The small molecule below binds the protein below.
Small molecule (SMILES): COC(=O)[C@@H](N)Cc1ccc(F)cc1

Sequence of chain 1.A:
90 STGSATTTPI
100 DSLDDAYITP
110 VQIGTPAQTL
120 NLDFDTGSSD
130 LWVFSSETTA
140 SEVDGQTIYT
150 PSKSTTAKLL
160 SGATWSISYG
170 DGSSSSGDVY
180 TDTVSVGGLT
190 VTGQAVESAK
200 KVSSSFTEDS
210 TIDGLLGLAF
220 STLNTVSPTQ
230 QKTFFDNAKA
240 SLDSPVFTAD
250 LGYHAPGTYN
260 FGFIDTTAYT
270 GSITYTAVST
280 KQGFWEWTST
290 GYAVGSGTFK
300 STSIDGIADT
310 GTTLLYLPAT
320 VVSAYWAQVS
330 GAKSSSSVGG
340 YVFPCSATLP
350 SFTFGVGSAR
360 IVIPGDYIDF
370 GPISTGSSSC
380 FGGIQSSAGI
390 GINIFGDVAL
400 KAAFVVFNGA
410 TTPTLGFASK

Binding-site contacts:
Ligand atom C2 contacts residue TYR168 of chain 1.A at 4.0 Å (hydrophobic).
Ligand atom F contacts residue ASP170 of chain 1.A at 3.7 Å.
Ligand atom O contacts residue GLY169 of chain 1.A at 2.8 Å (h-bond).
Ligand atom C9 contacts residue ASP124 of chain 1.A at 3.6 Å.
Ligand atom C9 contacts residue LEU214 of chain 1.A at 3.7 Å (hydrophobic).
Ligand atom C6 contacts residue DMS1 of chain 1.C at 3.4 Å.
Ligand atom F contacts residue SER172 of chain 1.A at 2.9 Å.
Ligand atom C9 contacts residue GLY310 of chain 1.A at 3.9 Å.
Ligand atom C5 contacts residue GLY310 of chain 1.A at 3.5 Å.
Ligand atom C7 contacts residue TYR168 of chain 1.A at 3.9 Å (hydrophobic).
Ligand atom C9 contacts residue TYR168 of chain 1.A at 3.6 Å (hydrophobic).
Ligand atom C7 contacts residue PHE205 of chain 1.A at 3.9 Å (hydrophobic).
Ligand atom C contacts residue GLY169 of chain 1.A at 2.6 Å.
Ligand atom C1 contacts residue ASP308 of chain 1.A at 3.9 Å.
Ligand atom C4 contacts residue GLY310 of chain 1.A at 3.1 Å.
Ligand atom N contacts residue ASP124 of chain 1.A at 3.0 Å (salt-bridge).
Ligand atom N contacts residue ASP308 of chain 1.A at 3.0 Å (salt-bridge).
Ligand atom C8 contacts residue LEU214 of chain 1.A at 3.5 Å (hydrophobic).
Ligand atom N contacts residue GLY126 of chain 1.A at 3.2 Å.
Ligand atom O1 contacts residue ASP308 of chain 1.A at 3.2 Å (salt-bridge).
Ligand atom C5 contacts residue DMS1 of chain 1.C at 3.7 Å.
Ligand atom C3 contacts residue ASP308 of chain 1.A at 4.0 Å.
Ligand atom C2 contacts residue ASP124 of chain 1.A at 3.3 Å.
Ligand atom C6 contacts residue TYR168 of chain 1.A at 4.0 Å (hydrophobic).
Ligand atom C3 contacts residue THR311 of chain 1.A at 3.7 Å.
Ligand atom C contacts residue TYR168 of chain 1.A at 3.2 Å (hydrophobic).
Ligand atom C8 contacts residue TYR168 of chain 1.A at 3.7 Å (hydrophobic).
Ligand atom C7 contacts residue ASP170 of chain 1.A at 4.0 Å.
Ligand atom C2 contacts residue ASP308 of chain 1.A at 3.9 Å.
Ligand atom C1 contacts residue GLY169 of chain 1.A at 4.0 Å.
Ligand atom F contacts residue PHE205 of chain 1.A at 2.9 Å.
Ligand atom C3 contacts residue ASP124 of chain 1.A at 3.5 Å.
Ligand atom C1 contacts residue THR311 of chain 1.A at 3.9 Å.
Ligand atom C6 contacts residue SER172 of chain 1.A at 3.9 Å.
Ligand atom O1 contacts residue THR311 of chain 1.A at 3.0 Å (h-bond).
Ligand atom C8 contacts residue PHE205 of chain 1.A at 3.9 Å (hydrophobic).
Ligand atom C6 contacts residue ASP170 of chain 1.A at 3.4 Å.
Ligand atom C7 contacts residue SER172 of chain 1.A at 3.5 Å.
Ligand atom C3 contacts residue GLY310 of chain 1.A at 2.9 Å.
Ligand atom O contacts residue TYR168 of chain 1.A at 3.2 Å.